Binding-site contacts:
Ligand atom CA contacts residue ARG442 of chain 7.QA at 3.6 Å.
Ligand atom CD2 contacts residue PRO438 of chain 7.QA at 4.4 Å (hydrophobic).
Ligand atom N contacts residue ARG442 of chain 7.QA at 4.2 Å.
Ligand atom CE1 contacts residue PHE496 of chain 7.QA at 3.6 Å (hydrophobic).
Ligand atom CG contacts residue PHE496 of chain 7.QA at 4.0 Å (hydrophobic).
Ligand atom CE2 contacts residue ARG442 of chain 7.QA at 3.6 Å.
Ligand atom C contacts residue ASN492 of chain 7.QA at 4.0 Å.
Ligand atom CB contacts residue PHE496 of chain 7.QA at 3.9 Å (hydrophobic).
Ligand atom CZ contacts residue PHE496 of chain 7.QA at 3.9 Å (hydrophobic).
Ligand atom O contacts residue ARG442 of chain 7.QA at 4.3 Å.
Ligand atom CE2 contacts residue PRO438 of chain 7.QA at 3.7 Å (hydrophobic).
Ligand atom C contacts residue ARG442 of chain 7.QA at 4.4 Å.
Ligand atom CD1 contacts residue ILE434 of chain 7.QA at 4.1 Å (hydrophobic).
Ligand atom CD2 contacts residue ARG442 of chain 7.QA at 3.5 Å.
Ligand atom CE1 contacts residue ILE434 of chain 7.QA at 3.9 Å (hydrophobic).
Ligand atom CD1 contacts residue PHE496 of chain 7.QA at 3.7 Å (hydrophobic).
Ligand atom CG contacts residue ASN492 of chain 7.QA at 4.3 Å.
Ligand atom CB contacts residue GLY495 of chain 7.QA at 3.9 Å.
Ligand atom N contacts residue ASN492 of chain 7.QA at 3.3 Å (h-bond).
Ligand atom O contacts residue ASN492 of chain 7.QA at 4.2 Å.
Ligand atom O contacts residue PRO438 of chain 7.QA at 4.0 Å.
Ligand atom CZ contacts residue PRO438 of chain 7.QA at 3.4 Å (hydrophobic).
Ligand atom CD1 contacts residue PRO438 of chain 7.QA at 4.4 Å (hydrophobic).
Ligand atom CA contacts residue ASN492 of chain 7.QA at 3.3 Å.
Ligand atom CG contacts residue GLY495 of chain 7.QA at 4.4 Å.
Ligand atom N contacts residue SER491 of chain 7.QA at 4.1 Å.
Ligand atom CD1 contacts residue ASN492 of chain 7.QA at 3.9 Å.
Ligand atom CE1 contacts residue PRO438 of chain 7.QA at 3.8 Å (hydrophobic).
Ligand atom CB contacts residue ASN492 of chain 7.QA at 3.8 Å.

Sequence of chain 7.QA:
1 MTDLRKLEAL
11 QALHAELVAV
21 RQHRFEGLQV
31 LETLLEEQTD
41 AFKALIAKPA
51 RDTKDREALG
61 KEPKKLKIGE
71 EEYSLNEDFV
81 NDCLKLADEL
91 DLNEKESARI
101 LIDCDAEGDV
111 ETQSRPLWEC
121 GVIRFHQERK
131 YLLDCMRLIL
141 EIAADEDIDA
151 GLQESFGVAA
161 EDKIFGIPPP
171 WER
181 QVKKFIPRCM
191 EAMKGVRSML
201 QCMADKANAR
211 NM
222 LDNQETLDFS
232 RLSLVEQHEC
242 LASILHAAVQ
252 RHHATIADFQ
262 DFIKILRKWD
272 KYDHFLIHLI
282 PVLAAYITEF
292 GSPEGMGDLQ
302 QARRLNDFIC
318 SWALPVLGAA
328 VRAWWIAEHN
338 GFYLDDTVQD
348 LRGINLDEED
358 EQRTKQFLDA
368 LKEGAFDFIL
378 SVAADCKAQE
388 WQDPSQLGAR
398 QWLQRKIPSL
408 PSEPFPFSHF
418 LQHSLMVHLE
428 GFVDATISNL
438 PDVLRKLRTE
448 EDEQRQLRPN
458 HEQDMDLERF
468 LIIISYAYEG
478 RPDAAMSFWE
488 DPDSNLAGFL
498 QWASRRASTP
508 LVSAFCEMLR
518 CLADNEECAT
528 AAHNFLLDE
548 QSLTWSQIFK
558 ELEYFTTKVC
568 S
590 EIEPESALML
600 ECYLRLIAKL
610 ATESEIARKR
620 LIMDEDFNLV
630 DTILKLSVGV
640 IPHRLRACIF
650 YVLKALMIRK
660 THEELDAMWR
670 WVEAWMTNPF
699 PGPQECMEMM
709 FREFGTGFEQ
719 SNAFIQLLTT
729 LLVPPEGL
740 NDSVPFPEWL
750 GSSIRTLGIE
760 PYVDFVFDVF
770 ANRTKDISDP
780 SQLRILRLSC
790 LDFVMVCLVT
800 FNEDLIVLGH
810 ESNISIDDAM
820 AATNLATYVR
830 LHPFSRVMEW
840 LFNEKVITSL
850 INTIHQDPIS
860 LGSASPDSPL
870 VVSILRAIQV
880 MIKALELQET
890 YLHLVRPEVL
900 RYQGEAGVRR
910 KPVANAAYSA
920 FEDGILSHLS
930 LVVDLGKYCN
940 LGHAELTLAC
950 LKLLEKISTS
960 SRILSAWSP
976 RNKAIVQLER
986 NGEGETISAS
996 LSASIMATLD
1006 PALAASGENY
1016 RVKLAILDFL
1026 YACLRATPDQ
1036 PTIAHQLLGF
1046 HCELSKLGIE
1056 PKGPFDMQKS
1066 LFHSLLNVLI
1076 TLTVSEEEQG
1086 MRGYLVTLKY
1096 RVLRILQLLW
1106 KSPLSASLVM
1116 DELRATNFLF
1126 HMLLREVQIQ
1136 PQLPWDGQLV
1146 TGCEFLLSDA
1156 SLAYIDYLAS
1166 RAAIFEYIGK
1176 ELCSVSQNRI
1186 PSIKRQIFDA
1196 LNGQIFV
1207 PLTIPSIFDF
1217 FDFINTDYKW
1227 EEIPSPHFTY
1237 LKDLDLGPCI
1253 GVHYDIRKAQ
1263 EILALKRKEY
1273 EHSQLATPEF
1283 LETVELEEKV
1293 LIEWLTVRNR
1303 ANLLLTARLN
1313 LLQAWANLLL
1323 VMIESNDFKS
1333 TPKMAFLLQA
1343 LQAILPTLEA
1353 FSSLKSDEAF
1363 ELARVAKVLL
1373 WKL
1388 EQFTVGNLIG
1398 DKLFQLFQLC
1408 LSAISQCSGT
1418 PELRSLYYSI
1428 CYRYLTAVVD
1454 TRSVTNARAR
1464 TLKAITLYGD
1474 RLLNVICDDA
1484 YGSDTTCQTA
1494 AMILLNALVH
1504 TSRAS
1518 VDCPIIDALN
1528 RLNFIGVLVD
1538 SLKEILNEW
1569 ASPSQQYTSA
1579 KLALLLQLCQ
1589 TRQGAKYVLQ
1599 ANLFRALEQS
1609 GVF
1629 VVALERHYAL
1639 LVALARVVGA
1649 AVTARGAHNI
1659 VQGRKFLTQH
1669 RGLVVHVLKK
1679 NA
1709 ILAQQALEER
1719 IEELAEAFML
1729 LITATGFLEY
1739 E

A protein and the small-molecule ligand that binds it are described below.
Small molecule (SMILES): N[C@@H](Cc1ccccc1)C(=O)NCC=O